Binding-site contacts:
Ligand atom C14 contacts residue TYR102 of chain 1.A at 3.4 Å (hydrophobic).
Ligand atom C11 contacts residue CYS199 of chain 1.A at 4.0 Å (hydrophobic).
Ligand atom O5 contacts residue ILE127 of chain 1.B at 3.6 Å.
Ligand atom C5 contacts residue THR45 of chain 1.B at 3.9 Å.
Ligand atom C11 contacts residue MET125 of chain 1.B at 3.9 Å (hydrophobic).
Ligand atom C24 contacts residue TYR204 of chain 1.A at 4.1 Å (hydrophobic).
Ligand atom C1 contacts residue TRP156 of chain 1.A at 3.6 Å (hydrophobic).
Ligand atom C1 contacts residue ILE127 of chain 1.B at 3.6 Å (hydrophobic).
Ligand atom C7 contacts residue GLN66 of chain 1.B at 3.7 Å.
Ligand atom C13 contacts residue ILE127 of chain 1.B at 4.0 Å (hydrophobic).
Ligand atom C9 contacts residue GLN66 of chain 1.B at 3.5 Å.
Ligand atom C24 contacts residue TYR197 of chain 1.A at 3.7 Å (hydrophobic).
Ligand atom C18 contacts residue TYR64 of chain 1.B at 3.9 Å (hydrophobic).
Ligand atom C14 contacts residue SER155 of chain 1.A at 3.4 Å.
Ligand atom C9 contacts residue CYS199 of chain 1.A at 4.0 Å (hydrophobic).
Ligand atom C6 contacts residue TRP156 of chain 1.A at 3.2 Å (hydrophobic).
Ligand atom C11 contacts residue CYS200 of chain 1.A at 3.9 Å (hydrophobic).
Ligand atom N12 contacts residue TRP156 of chain 1.A at 3.7 Å.
Ligand atom C5 contacts residue CYS199 of chain 1.A at 3.7 Å (hydrophobic).
Ligand atom C26 contacts residue TYR204 of chain 1.A at 4.1 Å (hydrophobic).
Ligand atom C8 contacts residue TRP156 of chain 1.A at 3.9 Å (hydrophobic).
Ligand atom O7 contacts residue TYR204 of chain 1.A at 3.0 Å (h-bond).
Ligand atom C7 contacts residue CYS199 of chain 1.A at 3.8 Å (hydrophobic).
Ligand atom C26 contacts residue CYS199 of chain 1.A at 4.0 Å (hydrophobic).
Ligand atom C1 contacts residue VAL157 of chain 1.A at 4.1 Å (hydrophobic).
Ligand atom O5 contacts residue TRP156 of chain 1.A at 3.3 Å (h-bond).
Ligand atom O3 contacts residue TYR64 of chain 1.B at 3.3 Å.
Ligand atom C14 contacts residue TRP156 of chain 1.A at 3.3 Å (hydrophobic).
Ligand atom C4 contacts residue CYS199 of chain 1.A at 3.6 Å (hydrophobic).
Ligand atom C13 contacts residue CYS199 of chain 1.A at 3.6 Å (hydrophobic).
Ligand atom C2 contacts residue CYS199 of chain 1.A at 3.7 Å (hydrophobic).
Ligand atom C14 contacts residue TYR204 of chain 1.A at 3.2 Å (hydrophobic).
Ligand atom C13 contacts residue CYS200 of chain 1.A at 3.5 Å (hydrophobic).
Ligand atom C21 contacts residue TYR197 of chain 1.A at 3.5 Å (hydrophobic).
Ligand atom C10 contacts residue TRP156 of chain 1.A at 3.5 Å (hydrophobic).
Ligand atom C11 contacts residue ILE127 of chain 1.B at 3.9 Å (hydrophobic).
Ligand atom O7 contacts residue TRP156 of chain 1.A at 3.2 Å (h-bond).
Ligand atom O1 contacts residue CYS199 of chain 1.A at 4.0 Å.
Ligand atom C26 contacts residue TYR197 of chain 1.A at 4.0 Å (hydrophobic).
Ligand atom C18 contacts residue TRP156 of chain 1.A at 3.4 Å (hydrophobic).

Sequence of chain 1.B:
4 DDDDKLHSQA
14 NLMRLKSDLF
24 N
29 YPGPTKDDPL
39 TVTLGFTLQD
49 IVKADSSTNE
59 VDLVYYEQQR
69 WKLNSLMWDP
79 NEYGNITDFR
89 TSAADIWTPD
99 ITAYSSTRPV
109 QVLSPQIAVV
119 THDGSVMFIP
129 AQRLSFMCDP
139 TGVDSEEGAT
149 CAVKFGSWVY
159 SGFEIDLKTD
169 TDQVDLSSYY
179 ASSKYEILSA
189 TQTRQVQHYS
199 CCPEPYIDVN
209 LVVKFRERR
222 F

Sequence of chain 1.A:
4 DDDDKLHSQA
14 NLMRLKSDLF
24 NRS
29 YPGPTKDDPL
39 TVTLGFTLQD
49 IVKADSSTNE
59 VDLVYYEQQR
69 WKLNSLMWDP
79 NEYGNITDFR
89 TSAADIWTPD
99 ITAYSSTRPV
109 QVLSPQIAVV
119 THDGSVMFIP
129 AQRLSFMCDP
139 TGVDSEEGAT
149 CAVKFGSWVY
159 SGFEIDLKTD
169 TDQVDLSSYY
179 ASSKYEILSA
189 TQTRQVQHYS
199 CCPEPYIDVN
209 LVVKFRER

This protein binds this small molecule.
Small molecule (SMILES): COC(=O)[C@H]1[C@@H](OC(=O)c2ccccc2)C[C@@H]2CC[C@H]1N2C